A small-molecule ligand and the protein it binds are described below.
Small molecule (SMILES): NC1=N[C@]23CC[C@H](NC(=O)c4cccc(Cl)c4)C[C@@H]2[C@@H](COC3)S1

Sequence of chain 1.B:
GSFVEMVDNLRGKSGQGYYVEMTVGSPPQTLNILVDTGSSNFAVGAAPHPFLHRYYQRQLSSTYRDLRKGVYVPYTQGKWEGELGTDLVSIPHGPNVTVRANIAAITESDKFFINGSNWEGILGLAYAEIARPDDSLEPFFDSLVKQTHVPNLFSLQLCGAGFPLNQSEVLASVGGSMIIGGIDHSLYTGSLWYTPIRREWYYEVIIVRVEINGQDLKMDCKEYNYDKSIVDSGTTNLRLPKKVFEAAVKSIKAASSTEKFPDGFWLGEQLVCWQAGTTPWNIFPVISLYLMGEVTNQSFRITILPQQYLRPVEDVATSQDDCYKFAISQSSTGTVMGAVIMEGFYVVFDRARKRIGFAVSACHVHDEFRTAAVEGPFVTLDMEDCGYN

Binding-site contacts:
Ligand atom C16 contacts residue SER59 of chain 1.B at 3.7 Å.
Ligand atom CL1 contacts residue THR281 of chain 1.B at 4.0 Å.
Ligand atom O22 contacts residue TYR120 of chain 1.B at 3.6 Å.
Ligand atom N10 contacts residue GLY279 of chain 1.B at 3.1 Å (h-bond).
Ligand atom C16 contacts residue GLN61 of chain 1.B at 3.3 Å.
Ligand atom C8 contacts residue LEU79 of chain 1.B at 3.9 Å (hydrophobic).
Ligand atom C17 contacts residue THR281 of chain 1.B at 3.9 Å.
Ligand atom CL1 contacts residue GLY62 of chain 1.B at 3.6 Å.
Ligand atom C2 contacts residue ASP81 of chain 1.B at 3.5 Å.
Ligand atom C7 contacts residue GLY279 of chain 1.B at 3.8 Å.
Ligand atom C18 contacts residue GLY279 of chain 1.B at 3.1 Å.
Ligand atom C15 contacts residue GLN61 of chain 1.B at 3.5 Å.
Ligand atom C23 contacts residue TYR120 of chain 1.B at 3.3 Å (hydrophobic).
Ligand atom CL1 contacts residue SER278 of chain 1.B at 3.5 Å.
Ligand atom C16 contacts residue GLY60 of chain 1.B at 3.6 Å.
Ligand atom C16 contacts residue THR281 of chain 1.B at 3.5 Å.
Ligand atom O12 contacts residue TRP164 of chain 1.B at 3.8 Å.
Ligand atom C9 contacts residue ASP81 of chain 1.B at 3.8 Å.
Ligand atom N3 contacts residue ASP81 of chain 1.B at 2.8 Å (salt-bridge).
Ligand atom C4 contacts residue ASP81 of chain 1.B at 3.9 Å.
Ligand atom C15 contacts residue GLY62 of chain 1.B at 4.0 Å.
Ligand atom N24 contacts residue GLY83 of chain 1.B at 3.5 Å.
Ligand atom CL1 contacts residue GLY279 of chain 1.B at 3.7 Å.
Ligand atom C15 contacts residue GLY60 of chain 1.B at 3.4 Å.
Ligand atom C13 contacts residue GLY279 of chain 1.B at 3.9 Å.
Ligand atom S1 contacts residue THR280 of chain 1.B at 3.8 Å.
Ligand atom C16 contacts residue GLY62 of chain 1.B at 3.3 Å.
Ligand atom C21 contacts residue TYR120 of chain 1.B at 3.6 Å (hydrophobic).
Ligand atom C2 contacts residue GLY279 of chain 1.B at 4.0 Å.
Ligand atom CL1 contacts residue SER59 of chain 1.B at 3.7 Å.
Ligand atom C17 contacts residue GLY279 of chain 1.B at 3.8 Å.
Ligand atom C8 contacts residue ASP81 of chain 1.B at 4.0 Å.
Ligand atom S1 contacts residue ASP277 of chain 1.B at 3.8 Å.
Ligand atom N24 contacts residue GLY279 of chain 1.B at 4.0 Å.
Ligand atom N24 contacts residue ASP277 of chain 1.B at 2.8 Å (salt-bridge).
Ligand atom N24 contacts residue ASP81 of chain 1.B at 2.7 Å (salt-bridge).
Ligand atom C2 contacts residue ASP277 of chain 1.B at 3.9 Å.
Ligand atom C17 contacts residue GLY62 of chain 1.B at 3.8 Å.
Ligand atom CL1 contacts residue THR280 of chain 1.B at 3.9 Å.
Ligand atom C6 contacts residue GLY279 of chain 1.B at 3.6 Å.